A small-molecule ligand and the protein it binds are described below.
Small molecule (SMILES): CC(=O)N[C@H]1[C@H](O[C@H]2[C@H](O)[C@@H](NC(C)=O)CO[C@@H]2CO)O[C@H](CO)[C@@H](O[C@@H]2O[C@H](CO)[C@@H](O)[C@H](O)[C@H]2NC(C)=O)[C@@H]1O

Sequence of chain 1.B:
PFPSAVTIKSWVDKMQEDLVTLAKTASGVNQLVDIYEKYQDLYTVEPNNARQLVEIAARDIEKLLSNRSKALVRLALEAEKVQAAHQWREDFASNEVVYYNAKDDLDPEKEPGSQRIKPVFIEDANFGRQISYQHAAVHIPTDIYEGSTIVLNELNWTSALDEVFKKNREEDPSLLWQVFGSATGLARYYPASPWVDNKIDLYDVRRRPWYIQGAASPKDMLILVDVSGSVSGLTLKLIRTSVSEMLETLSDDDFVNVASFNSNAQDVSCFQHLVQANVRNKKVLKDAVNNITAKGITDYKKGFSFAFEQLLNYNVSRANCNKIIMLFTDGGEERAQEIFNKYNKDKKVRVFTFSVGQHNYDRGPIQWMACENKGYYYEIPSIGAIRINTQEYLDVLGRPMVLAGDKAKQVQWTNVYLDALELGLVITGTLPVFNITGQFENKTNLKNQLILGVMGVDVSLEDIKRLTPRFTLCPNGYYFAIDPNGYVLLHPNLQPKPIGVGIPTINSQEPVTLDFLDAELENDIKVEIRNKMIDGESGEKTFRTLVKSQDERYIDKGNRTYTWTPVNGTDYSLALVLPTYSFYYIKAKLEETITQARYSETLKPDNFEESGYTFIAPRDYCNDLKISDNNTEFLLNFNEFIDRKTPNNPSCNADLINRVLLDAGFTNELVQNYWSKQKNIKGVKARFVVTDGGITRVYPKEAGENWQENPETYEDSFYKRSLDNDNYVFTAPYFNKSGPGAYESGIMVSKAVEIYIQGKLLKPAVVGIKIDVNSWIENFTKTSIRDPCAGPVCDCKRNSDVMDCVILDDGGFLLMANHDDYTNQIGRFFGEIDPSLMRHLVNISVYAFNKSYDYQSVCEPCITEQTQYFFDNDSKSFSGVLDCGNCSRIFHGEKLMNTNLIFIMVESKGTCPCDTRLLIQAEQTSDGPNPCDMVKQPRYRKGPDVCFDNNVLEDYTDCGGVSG

Binding-site contacts:
Ligand atom C1 contacts residue HIS111 of chain 1.B at 4.5 Å.
Ligand atom C4 contacts residue ASN184 of chain 1.B at 4.3 Å.
Ligand atom C7 contacts residue ASN184 of chain 1.B at 3.8 Å.
Ligand atom C3 contacts residue ASN184 of chain 1.B at 3.9 Å.
Ligand atom C7 contacts residue TRP185 of chain 1.B at 4.3 Å (hydrophobic).
Ligand atom C8 contacts residue VAL107 of chain 1.B at 4.0 Å (hydrophobic).
Ligand atom C1 contacts residue ASN184 of chain 1.B at 1.5 Å.
Ligand atom C1 contacts residue ARG114 of chain 1.B at 4.3 Å.
Ligand atom O6 contacts residue GLU121 of chain 1.B at 3.9 Å.
Ligand atom C5 contacts residue ASN184 of chain 1.B at 3.7 Å.
Ligand atom C2 contacts residue ASN184 of chain 1.B at 2.5 Å.
Ligand atom O5 contacts residue ARG114 of chain 1.B at 3.3 Å (salt-bridge).
Ligand atom C8 contacts residue TRP185 of chain 1.B at 4.0 Å (hydrophobic).
Ligand atom O6 contacts residue ASN184 of chain 1.B at 4.2 Å.
Ligand atom O5 contacts residue ASN184 of chain 1.B at 2.4 Å (h-bond).
Ligand atom O6 contacts residue ARG114 of chain 1.B at 4.3 Å.
Ligand atom C6 contacts residue GLU121 of chain 1.B at 3.6 Å.
Ligand atom N2 contacts residue ASN184 of chain 1.B at 3.0 Å (h-bond).
Ligand atom C6 contacts residue ARG114 of chain 1.B at 3.4 Å.
Ligand atom C8 contacts residue ASN184 of chain 1.B at 4.3 Å.
Ligand atom C5 contacts residue ARG114 of chain 1.B at 3.7 Å.
Ligand atom C6 contacts residue ASN184 of chain 1.B at 4.5 Å.
Ligand atom O7 contacts residue ASN184 of chain 1.B at 3.5 Å (h-bond).